The protein below binds the small molecule below.
Small molecule (SMILES): CC(=O)N[C@H]1[C@H](O[C@H]2[C@H](O)[C@@H](NC(C)=O)CO[C@@H]2CO)O[C@H](CO)[C@@H](O)[C@@H]1O

Binding-site contacts:
Ligand atom C8 contacts residue ASN1134 of chain 1.B at 4.4 Å.
Ligand atom C1 contacts residue ASN1134 of chain 1.B at 1.4 Å.
Ligand atom C4 contacts residue ASN1134 of chain 1.B at 4.2 Å.
Ligand atom C5 contacts residue ASN1134 of chain 1.B at 3.7 Å.
Ligand atom C3 contacts residue ASN1134 of chain 1.B at 3.8 Å.
Ligand atom N2 contacts residue ASN1134 of chain 1.B at 2.9 Å (h-bond).
Ligand atom C2 contacts residue ASN1134 of chain 1.B at 2.5 Å.
Ligand atom O7 contacts residue ASN1134 of chain 1.B at 3.2 Å (h-bond).
Ligand atom C7 contacts residue ASN1134 of chain 1.B at 3.2 Å.
Ligand atom O5 contacts residue ASN1134 of chain 1.B at 2.4 Å (h-bond).
Ligand atom O7 contacts residue ASP1127 of chain 1.B at 4.5 Å.

Sequence of chain 1.B:
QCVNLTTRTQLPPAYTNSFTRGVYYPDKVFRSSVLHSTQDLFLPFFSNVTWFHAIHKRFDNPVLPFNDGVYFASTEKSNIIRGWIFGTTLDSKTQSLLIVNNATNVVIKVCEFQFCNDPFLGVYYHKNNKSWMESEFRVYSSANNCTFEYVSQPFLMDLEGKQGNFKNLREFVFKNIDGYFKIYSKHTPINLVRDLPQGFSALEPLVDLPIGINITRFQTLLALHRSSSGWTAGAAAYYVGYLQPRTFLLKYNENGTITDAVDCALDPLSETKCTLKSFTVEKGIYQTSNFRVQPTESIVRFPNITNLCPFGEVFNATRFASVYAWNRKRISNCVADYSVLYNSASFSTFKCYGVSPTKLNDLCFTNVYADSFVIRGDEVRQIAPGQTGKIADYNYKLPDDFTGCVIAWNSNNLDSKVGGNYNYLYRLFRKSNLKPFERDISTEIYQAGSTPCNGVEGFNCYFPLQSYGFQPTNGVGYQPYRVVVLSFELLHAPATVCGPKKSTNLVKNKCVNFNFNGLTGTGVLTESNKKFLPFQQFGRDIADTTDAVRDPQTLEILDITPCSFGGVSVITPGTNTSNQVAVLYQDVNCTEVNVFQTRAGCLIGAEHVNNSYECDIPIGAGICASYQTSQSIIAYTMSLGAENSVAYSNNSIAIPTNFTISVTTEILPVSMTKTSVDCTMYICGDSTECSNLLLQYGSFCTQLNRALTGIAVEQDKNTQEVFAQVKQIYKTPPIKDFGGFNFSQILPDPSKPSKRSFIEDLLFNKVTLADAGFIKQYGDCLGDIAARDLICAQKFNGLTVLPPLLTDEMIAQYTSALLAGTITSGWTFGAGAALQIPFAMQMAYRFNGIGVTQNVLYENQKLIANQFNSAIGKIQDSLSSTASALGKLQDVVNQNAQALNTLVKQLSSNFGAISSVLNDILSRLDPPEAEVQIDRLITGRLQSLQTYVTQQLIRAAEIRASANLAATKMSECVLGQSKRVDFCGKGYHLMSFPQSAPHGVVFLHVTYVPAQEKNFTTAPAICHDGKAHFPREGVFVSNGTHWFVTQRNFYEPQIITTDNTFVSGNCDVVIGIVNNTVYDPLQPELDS